Sequence of chain 1.F:
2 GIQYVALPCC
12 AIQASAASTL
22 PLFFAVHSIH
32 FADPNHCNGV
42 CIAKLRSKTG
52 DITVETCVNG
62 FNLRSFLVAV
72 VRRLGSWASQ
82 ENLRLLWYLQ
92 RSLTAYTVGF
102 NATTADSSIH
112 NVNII

Sequence of chain 1.D:
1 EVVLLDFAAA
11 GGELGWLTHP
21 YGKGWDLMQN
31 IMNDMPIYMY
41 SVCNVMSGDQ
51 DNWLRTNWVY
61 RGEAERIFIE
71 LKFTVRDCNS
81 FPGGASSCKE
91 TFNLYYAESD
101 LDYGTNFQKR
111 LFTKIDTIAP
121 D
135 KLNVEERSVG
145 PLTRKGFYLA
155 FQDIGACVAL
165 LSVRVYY

Sequence of chain 1.E:
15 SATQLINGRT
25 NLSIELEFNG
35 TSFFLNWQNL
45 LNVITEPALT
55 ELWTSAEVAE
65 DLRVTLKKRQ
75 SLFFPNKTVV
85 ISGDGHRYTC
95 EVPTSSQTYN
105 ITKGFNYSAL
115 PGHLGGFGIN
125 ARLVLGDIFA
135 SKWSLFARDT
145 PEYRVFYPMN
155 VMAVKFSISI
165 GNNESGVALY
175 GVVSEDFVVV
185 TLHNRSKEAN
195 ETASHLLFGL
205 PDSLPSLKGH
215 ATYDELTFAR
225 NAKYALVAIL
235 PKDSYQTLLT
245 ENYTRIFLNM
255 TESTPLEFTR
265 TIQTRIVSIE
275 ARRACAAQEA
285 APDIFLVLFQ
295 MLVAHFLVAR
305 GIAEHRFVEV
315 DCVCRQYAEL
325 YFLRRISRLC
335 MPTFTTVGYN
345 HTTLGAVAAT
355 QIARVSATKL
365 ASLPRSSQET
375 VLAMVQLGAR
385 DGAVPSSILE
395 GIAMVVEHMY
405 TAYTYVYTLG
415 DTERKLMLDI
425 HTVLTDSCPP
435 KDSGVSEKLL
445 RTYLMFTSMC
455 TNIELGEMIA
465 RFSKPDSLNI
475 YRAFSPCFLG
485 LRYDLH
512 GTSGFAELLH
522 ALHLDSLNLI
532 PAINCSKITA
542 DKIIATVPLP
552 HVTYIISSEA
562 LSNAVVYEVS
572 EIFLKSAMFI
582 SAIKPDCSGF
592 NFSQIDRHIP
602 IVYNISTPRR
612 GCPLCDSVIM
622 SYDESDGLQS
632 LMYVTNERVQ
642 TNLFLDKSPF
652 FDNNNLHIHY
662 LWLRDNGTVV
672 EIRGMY

This protein binds this small molecule.
Small molecule (SMILES): CC(=O)N[C@H]1[C@H](O[C@H]2[C@H](O[C@@H]3O[C@@H](C)[C@@H](O)[C@@H](O)[C@@H]3O)[C@@H](NC(C)=O)CO[C@@H]2CO[C@@H]2O[C@@H](C)[C@@H](O)[C@@H](O)[C@@H]2O)O[C@H](CO)[C@@H](O[C@H]2O[C@H](CO)[C@@H](O[C@H]3O[C@H](CO)[C@@H](O)[C@H](O)[C@@H]3O)[C@H](O)[C@@H]2O)[C@@H]1O

Binding-site contacts:
Ligand atom O7 contacts residue PHE37 of chain 1.E at 4.2 Å.
Ligand atom O2 contacts residue THR35 of chain 1.E at 3.9 Å.
Ligand atom C4 contacts residue GLY34 of chain 1.E at 4.0 Å.
Ligand atom C7 contacts residue THR35 of chain 1.E at 3.9 Å.
Ligand atom O5 contacts residue ASN33 of chain 1.E at 2.4 Å (h-bond).
Ligand atom C5 contacts residue ASN33 of chain 1.E at 3.7 Å.
Ligand atom C7 contacts residue LEU30 of chain 1.E at 4.1 Å (hydrophobic).
Ligand atom C8 contacts residue ASN33 of chain 1.E at 4.4 Å.
Ligand atom C3 contacts residue ASN33 of chain 1.E at 3.8 Å.
Ligand atom O6 contacts residue THR35 of chain 1.E at 4.4 Å.
Ligand atom C8 contacts residue THR35 of chain 1.E at 4.5 Å.
Ligand atom C7 contacts residue ASN33 of chain 1.E at 3.3 Å.
Ligand atom C5 contacts residue ASN33 of chain 1.E at 4.1 Å.
Ligand atom O3 contacts residue GLY34 of chain 1.E at 3.2 Å (h-bond).
Ligand atom C1 contacts residue THR35 of chain 1.E at 3.9 Å.
Ligand atom N2 contacts residue ASN33 of chain 1.E at 2.9 Å (h-bond).
Ligand atom C2 contacts residue THR35 of chain 1.E at 3.9 Å.
Ligand atom C2 contacts residue ASN33 of chain 1.E at 2.5 Å.
Ligand atom O7 contacts residue THR35 of chain 1.E at 2.9 Å (h-bond).
Ligand atom C6 contacts residue PRO82 of chain 1.D at 3.8 Å (hydrophobic).
Ligand atom C4 contacts residue ASN33 of chain 1.E at 4.2 Å.
Ligand atom O5 contacts residue THR35 of chain 1.E at 3.5 Å.
Ligand atom C8 contacts residue TYR89 of chain 1.F at 4.0 Å (hydrophobic).
Ligand atom C8 contacts residue LEU30 of chain 1.E at 4.2 Å (hydrophobic).
Ligand atom O6 contacts residue ASN33 of chain 1.E at 4.2 Å.
Ligand atom C3 contacts residue THR35 of chain 1.E at 4.3 Å.
Ligand atom C1 contacts residue ASN33 of chain 1.E at 1.4 Å.
Ligand atom O3 contacts residue ARG92 of chain 1.F at 3.5 Å (salt-bridge).
Ligand atom O7 contacts residue ASN33 of chain 1.E at 3.3 Å (h-bond).
Ligand atom O7 contacts residue LEU30 of chain 1.E at 3.6 Å.
Ligand atom C4 contacts residue ASN33 of chain 1.E at 4.4 Å.
Ligand atom C3 contacts residue GLY34 of chain 1.E at 3.6 Å.